A small-molecule ligand and the protein it binds are described below.
Small molecule (SMILES): CC(=O)N[C@H]1[C@H](O[C@H]2[C@H](O)[C@@H](NC(C)=O)CO[C@@H]2CO[C@@H]2O[C@@H](C)[C@@H](O)[C@@H](O)[C@@H]2O)O[C@H](CO)[C@@H](O)[C@@H]1O

Binding-site contacts:
Ligand atom O7 contacts residue GLY150 of chain 42.A at 2.9 Å (h-bond).
Ligand atom N2 contacts residue ASN154 of chain 42.A at 2.9 Å (h-bond).
Ligand atom C1 contacts residue MET151 of chain 42.A at 4.1 Å (hydrophobic).
Ligand atom C4 contacts residue ASN154 of chain 42.A at 4.2 Å.
Ligand atom C4 contacts residue MET151 of chain 42.A at 3.9 Å (hydrophobic).
Ligand atom N2 contacts residue GLY150 of chain 42.A at 3.5 Å (h-bond).
Ligand atom C6 contacts residue MET151 of chain 42.A at 4.5 Å (hydrophobic).
Ligand atom C5 contacts residue ASN154 of chain 42.A at 3.6 Å.
Ligand atom C5 contacts residue MET151 of chain 42.A at 3.8 Å (hydrophobic).
Ligand atom C8 contacts residue THR156 of chain 42.A at 4.5 Å.
Ligand atom O6 contacts residue THR156 of chain 42.A at 4.5 Å.
Ligand atom C2 contacts residue ASN154 of chain 42.A at 2.4 Å.
Ligand atom O6 contacts residue MET151 of chain 42.A at 4.2 Å.
Ligand atom C3 contacts residue MET151 of chain 42.A at 4.0 Å (hydrophobic).
Ligand atom C1 contacts residue ASN154 of chain 42.A at 1.4 Å.
Ligand atom O7 contacts residue ASN154 of chain 42.A at 4.0 Å.
Ligand atom C2 contacts residue GLY150 of chain 42.A at 3.8 Å.
Ligand atom C7 contacts residue GLY150 of chain 42.A at 3.1 Å.
Ligand atom C3 contacts residue ASN154 of chain 42.A at 3.8 Å.
Ligand atom O7 contacts residue HIS148 of chain 42.A at 3.6 Å (h-bond).
Ligand atom O5 contacts residue MET151 of chain 42.A at 3.9 Å.
Ligand atom O5 contacts residue ASN157 of chain 42.A at 4.3 Å.
Ligand atom O5 contacts residue THR156 of chain 42.A at 4.0 Å.
Ligand atom O7 contacts residue THR156 of chain 42.A at 4.5 Å.
Ligand atom C8 contacts residue ASN157 of chain 42.A at 3.9 Å.
Ligand atom C5 contacts residue THR156 of chain 42.A at 4.2 Å.
Ligand atom O5 contacts residue THR156 of chain 42.A at 4.0 Å.
Ligand atom C6 contacts residue THR156 of chain 42.A at 3.7 Å.
Ligand atom C5 contacts residue THR156 of chain 42.A at 3.9 Å.
Ligand atom C6 contacts residue THR156 of chain 42.A at 4.0 Å.
Ligand atom C2 contacts residue MET151 of chain 42.A at 4.2 Å (hydrophobic).
Ligand atom C7 contacts residue ASN154 of chain 42.A at 3.7 Å.
Ligand atom C1 contacts residue GLY150 of chain 42.A at 3.9 Å.
Ligand atom C8 contacts residue GLY150 of chain 42.A at 3.8 Å.
Ligand atom C1 contacts residue THR156 of chain 42.A at 4.3 Å.
Ligand atom C6 contacts residue ASP161 of chain 42.A at 3.6 Å.
Ligand atom C6 contacts residue ASN157 of chain 42.A at 3.5 Å.
Ligand atom O5 contacts residue ASN154 of chain 42.A at 2.3 Å (h-bond).

Sequence of chain 42.A:
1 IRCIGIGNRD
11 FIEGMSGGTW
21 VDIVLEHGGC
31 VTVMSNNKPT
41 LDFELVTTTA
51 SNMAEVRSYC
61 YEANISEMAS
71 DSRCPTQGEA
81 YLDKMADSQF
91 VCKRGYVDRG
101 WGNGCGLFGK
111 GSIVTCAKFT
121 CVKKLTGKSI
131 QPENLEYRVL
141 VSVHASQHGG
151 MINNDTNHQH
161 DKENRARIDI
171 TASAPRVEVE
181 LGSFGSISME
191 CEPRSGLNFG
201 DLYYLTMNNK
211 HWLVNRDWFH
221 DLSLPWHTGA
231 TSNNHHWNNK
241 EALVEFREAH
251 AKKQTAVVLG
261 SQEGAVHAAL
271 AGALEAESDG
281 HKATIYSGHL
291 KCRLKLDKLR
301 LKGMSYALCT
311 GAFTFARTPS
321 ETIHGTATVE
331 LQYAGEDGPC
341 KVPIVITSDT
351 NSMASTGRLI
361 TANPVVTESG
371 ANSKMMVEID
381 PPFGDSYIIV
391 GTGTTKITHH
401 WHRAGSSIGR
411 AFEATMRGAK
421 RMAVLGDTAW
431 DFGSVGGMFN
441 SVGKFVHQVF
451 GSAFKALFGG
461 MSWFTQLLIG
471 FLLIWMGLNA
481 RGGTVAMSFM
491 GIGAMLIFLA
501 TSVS